Sequence of chain 2.A:
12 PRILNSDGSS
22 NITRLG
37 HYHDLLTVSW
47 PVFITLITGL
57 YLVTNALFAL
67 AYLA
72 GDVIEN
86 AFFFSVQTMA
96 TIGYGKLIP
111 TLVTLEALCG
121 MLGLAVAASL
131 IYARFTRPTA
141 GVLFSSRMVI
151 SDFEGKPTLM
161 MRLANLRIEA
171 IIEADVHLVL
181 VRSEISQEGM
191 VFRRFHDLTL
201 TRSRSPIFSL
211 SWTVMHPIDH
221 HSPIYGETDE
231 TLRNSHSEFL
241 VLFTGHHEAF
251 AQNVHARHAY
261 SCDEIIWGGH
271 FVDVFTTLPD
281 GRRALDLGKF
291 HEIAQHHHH

Binding-site contacts:
Ligand atom C3 contacts residue PHE208 of chain 1.A at 4.1 Å (hydrophobic).
Ligand atom C3 contacts residue SER205 of chain 1.A at 3.3 Å.
Ligand atom N1 contacts residue SER211 of chain 1.A at 4.3 Å.
Ligand atom C3 contacts residue ILE207 of chain 1.A at 3.5 Å (hydrophobic).
Ligand atom O1 contacts residue PHE208 of chain 1.A at 3.6 Å.
Ligand atom C4 contacts residue SER211 of chain 1.A at 3.4 Å.
Ligand atom C5 contacts residue TRP212 of chain 1.A at 3.9 Å (hydrophobic).
Ligand atom O1 contacts residue LEU210 of chain 1.A at 2.6 Å (h-bond).
Ligand atom O2 contacts residue ILE207 of chain 1.A at 3.9 Å.
Ligand atom O1 contacts residue SER209 of chain 1.A at 2.6 Å (h-bond).
Ligand atom C3 contacts residue TRP212 of chain 1.A at 4.1 Å (hydrophobic).
Ligand atom O1 contacts residue SER211 of chain 1.A at 4.1 Å.
Ligand atom O3 contacts residue SER209 of chain 1.A at 3.9 Å.
Ligand atom C2 contacts residue PHE195 of chain 2.A at 3.4 Å (hydrophobic).
Ligand atom O2 contacts residue PHE195 of chain 2.A at 4.1 Å.
Ligand atom N1 contacts residue TRP212 of chain 1.A at 4.2 Å.
Ligand atom N1 contacts residue SER205 of chain 1.A at 4.2 Å.
Ligand atom O4 contacts residue SER211 of chain 1.A at 3.5 Å (h-bond).
Ligand atom C2 contacts residue SER205 of chain 1.A at 4.3 Å.
Ligand atom C5 contacts residue SER205 of chain 1.A at 3.9 Å.
Ligand atom P1 contacts residue LEU210 of chain 1.A at 4.0 Å.
Ligand atom O3 contacts residue LEU210 of chain 1.A at 4.3 Å.
Ligand atom O4 contacts residue LEU210 of chain 1.A at 4.1 Å.
Ligand atom C5 contacts residue ARG202 of chain 1.A at 3.5 Å.
Ligand atom C4 contacts residue TRP212 of chain 1.A at 4.0 Å (hydrophobic).
Ligand atom P1 contacts residue SER211 of chain 1.A at 4.5 Å.
Ligand atom C1 contacts residue PHE195 of chain 2.A at 3.3 Å (hydrophobic).
Ligand atom P1 contacts residue SER209 of chain 1.A at 4.0 Å.

A small-molecule ligand and the protein it binds are described below.
Small molecule (SMILES): C[N+](C)(C)CCOP(=O)(O)O

Sequence of chain 1.A:
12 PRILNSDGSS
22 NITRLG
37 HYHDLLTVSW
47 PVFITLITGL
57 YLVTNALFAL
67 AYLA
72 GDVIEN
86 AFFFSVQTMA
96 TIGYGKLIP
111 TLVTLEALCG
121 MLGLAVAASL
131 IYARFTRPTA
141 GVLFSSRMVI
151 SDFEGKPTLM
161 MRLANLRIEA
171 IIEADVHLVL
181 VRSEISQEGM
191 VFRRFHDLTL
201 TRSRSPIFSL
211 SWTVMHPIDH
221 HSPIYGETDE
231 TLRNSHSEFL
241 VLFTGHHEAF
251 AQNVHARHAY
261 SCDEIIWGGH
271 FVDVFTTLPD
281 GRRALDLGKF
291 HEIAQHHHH